Sequence of chain 1.B:
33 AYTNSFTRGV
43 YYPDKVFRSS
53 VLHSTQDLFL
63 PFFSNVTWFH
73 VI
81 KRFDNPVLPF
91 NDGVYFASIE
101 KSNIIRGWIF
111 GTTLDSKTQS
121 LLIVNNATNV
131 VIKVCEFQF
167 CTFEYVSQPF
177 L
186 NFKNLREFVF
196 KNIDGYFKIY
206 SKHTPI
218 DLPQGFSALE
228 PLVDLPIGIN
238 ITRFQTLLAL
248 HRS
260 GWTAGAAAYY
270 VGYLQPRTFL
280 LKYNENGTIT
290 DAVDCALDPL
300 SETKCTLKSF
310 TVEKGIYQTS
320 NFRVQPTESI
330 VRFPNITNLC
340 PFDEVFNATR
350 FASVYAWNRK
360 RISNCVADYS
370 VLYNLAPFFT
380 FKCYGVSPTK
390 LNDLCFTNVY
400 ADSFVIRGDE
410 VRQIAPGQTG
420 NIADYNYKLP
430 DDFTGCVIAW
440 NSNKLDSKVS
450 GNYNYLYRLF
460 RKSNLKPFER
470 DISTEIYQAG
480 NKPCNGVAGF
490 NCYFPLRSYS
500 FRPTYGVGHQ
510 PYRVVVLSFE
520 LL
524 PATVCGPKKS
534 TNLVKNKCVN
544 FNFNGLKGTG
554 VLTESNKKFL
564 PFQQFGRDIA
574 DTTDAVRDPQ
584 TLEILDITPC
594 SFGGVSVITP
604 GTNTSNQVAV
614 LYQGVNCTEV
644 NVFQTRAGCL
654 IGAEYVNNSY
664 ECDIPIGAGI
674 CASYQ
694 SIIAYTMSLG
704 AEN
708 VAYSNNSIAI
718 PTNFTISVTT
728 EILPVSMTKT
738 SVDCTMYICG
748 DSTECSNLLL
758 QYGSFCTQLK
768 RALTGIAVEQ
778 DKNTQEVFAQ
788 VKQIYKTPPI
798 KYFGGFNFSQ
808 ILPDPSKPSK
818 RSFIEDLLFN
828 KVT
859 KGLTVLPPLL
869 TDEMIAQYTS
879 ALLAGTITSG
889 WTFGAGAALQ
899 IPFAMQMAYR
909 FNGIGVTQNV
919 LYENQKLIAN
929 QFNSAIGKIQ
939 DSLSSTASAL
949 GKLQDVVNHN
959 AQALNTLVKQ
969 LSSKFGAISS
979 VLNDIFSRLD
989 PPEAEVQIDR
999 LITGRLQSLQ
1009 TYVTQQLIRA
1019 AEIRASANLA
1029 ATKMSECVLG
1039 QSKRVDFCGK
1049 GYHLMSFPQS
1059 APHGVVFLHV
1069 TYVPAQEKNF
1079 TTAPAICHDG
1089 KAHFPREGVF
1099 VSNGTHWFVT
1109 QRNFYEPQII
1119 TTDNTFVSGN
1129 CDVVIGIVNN

This protein binds this small molecule.
Small molecule (SMILES): CC(=O)N[C@H]1[C@H](O[C@H]2[C@H](O)[C@@H](NC(C)=O)CO[C@@H]2CO)O[C@H](CO)[C@@H](O)[C@@H]1O

Binding-site contacts:
Ligand atom C7 contacts residue ASN720 of chain 1.B at 3.2 Å.
Ligand atom O7 contacts residue THR719 of chain 1.B at 3.0 Å (h-bond).
Ligand atom C4 contacts residue ASN720 of chain 1.B at 4.2 Å.
Ligand atom C5 contacts residue ASN720 of chain 1.B at 3.6 Å.
Ligand atom O3 contacts residue LEU925 of chain 1.B at 3.6 Å.
Ligand atom C3 contacts residue LEU925 of chain 1.B at 4.0 Å (hydrophobic).
Ligand atom N2 contacts residue LEU925 of chain 1.B at 4.2 Å.
Ligand atom C7 contacts residue THR719 of chain 1.B at 3.5 Å.
Ligand atom C8 contacts residue THR719 of chain 1.B at 3.5 Å.
Ligand atom O7 contacts residue ASN720 of chain 1.B at 3.0 Å (h-bond).
Ligand atom C8 contacts residue ASN720 of chain 1.B at 3.8 Å.
Ligand atom N2 contacts residue ASN720 of chain 1.B at 2.9 Å (h-bond).
Ligand atom O5 contacts residue ASN720 of chain 1.B at 2.4 Å (h-bond).
Ligand atom C1 contacts residue ASN720 of chain 1.B at 1.4 Å.
Ligand atom C2 contacts residue ASN720 of chain 1.B at 2.5 Å.
Ligand atom C3 contacts residue ASN720 of chain 1.B at 3.8 Å.